Binding-site contacts:
Ligand atom C6 contacts residue PRO419 of chain 1.OA at 4.1 Å (hydrophobic).
Ligand atom N6 contacts residue SER631 of chain 1.OA at 4.2 Å.
Ligand atom C8 contacts residue HIS629 of chain 1.OA at 3.6 Å.
Ligand atom C4 contacts residue PRO419 of chain 1.OA at 4.4 Å (hydrophobic).
Ligand atom C5 contacts residue PRO630 of chain 1.OA at 4.1 Å (hydrophobic).
Ligand atom N6 contacts residue GLY638 of chain 1.OA at 3.0 Å (h-bond).
Ligand atom N9 contacts residue PRO630 of chain 1.OA at 4.0 Å.
Ligand atom N9 contacts residue HIS629 of chain 1.OA at 4.3 Å.
Ligand atom C2 contacts residue PRO630 of chain 1.OA at 3.5 Å (hydrophobic).
Ligand atom N1 contacts residue PRO630 of chain 1.OA at 4.0 Å.
Ligand atom N1 contacts residue GLY638 of chain 1.OA at 3.5 Å (h-bond).
Ligand atom C4 contacts residue PRO630 of chain 1.OA at 3.6 Å (hydrophobic).
Ligand atom O1P contacts residue LYS640 of chain 1.OA at 4.4 Å.
Ligand atom N7 contacts residue PRO419 of chain 1.OA at 4.0 Å.
Ligand atom C6 contacts residue VAL418 of chain 1.OA at 4.0 Å (hydrophobic).
Ligand atom C5 contacts residue PRO419 of chain 1.OA at 4.0 Å (hydrophobic).
Ligand atom P contacts residue HIS627 of chain 1.OA at 4.0 Å.
Ligand atom N3 contacts residue PRO630 of chain 1.OA at 3.3 Å.
Ligand atom O4' contacts residue PRO630 of chain 1.OA at 3.4 Å.
Ligand atom N7 contacts residue HIS629 of chain 1.OA at 4.3 Å.
Ligand atom C6 contacts residue GLY638 of chain 1.OA at 3.9 Å.
Ligand atom C8 contacts residue SER631 of chain 1.OA at 3.8 Å.
Ligand atom N1 contacts residue VAL418 of chain 1.OA at 4.1 Å.
Ligand atom O4' contacts residue HIS629 of chain 1.OA at 4.2 Å.
Ligand atom P contacts residue PRO630 of chain 1.OA at 4.5 Å.
Ligand atom O1P contacts residue PRO630 of chain 1.OA at 4.3 Å.
Ligand atom N1 contacts residue PRO419 of chain 1.OA at 4.4 Å.
Ligand atom C6 contacts residue SER631 of chain 1.OA at 4.3 Å.
Ligand atom C4 contacts residue SER631 of chain 1.OA at 4.4 Å.
Ligand atom C2' contacts residue HIS629 of chain 1.OA at 4.5 Å.
Ligand atom N7 contacts residue SER631 of chain 1.OA at 3.3 Å.
Ligand atom N6 contacts residue PHE637 of chain 1.OA at 4.0 Å.
Ligand atom C1' contacts residue PRO630 of chain 1.OA at 4.0 Å (hydrophobic).
Ligand atom C8 contacts residue PRO419 of chain 1.OA at 4.4 Å (hydrophobic).
Ligand atom C6 contacts residue PRO630 of chain 1.OA at 4.3 Å (hydrophobic).
Ligand atom O5' contacts residue PRO630 of chain 1.OA at 3.9 Å.
Ligand atom C1' contacts residue HIS629 of chain 1.OA at 3.8 Å.
Ligand atom C5 contacts residue SER631 of chain 1.OA at 3.9 Å.
Ligand atom N6 contacts residue VAL418 of chain 1.OA at 3.5 Å.
Ligand atom N6 contacts residue PRO419 of chain 1.OA at 4.5 Å.

Sequence of chain 1.OA:
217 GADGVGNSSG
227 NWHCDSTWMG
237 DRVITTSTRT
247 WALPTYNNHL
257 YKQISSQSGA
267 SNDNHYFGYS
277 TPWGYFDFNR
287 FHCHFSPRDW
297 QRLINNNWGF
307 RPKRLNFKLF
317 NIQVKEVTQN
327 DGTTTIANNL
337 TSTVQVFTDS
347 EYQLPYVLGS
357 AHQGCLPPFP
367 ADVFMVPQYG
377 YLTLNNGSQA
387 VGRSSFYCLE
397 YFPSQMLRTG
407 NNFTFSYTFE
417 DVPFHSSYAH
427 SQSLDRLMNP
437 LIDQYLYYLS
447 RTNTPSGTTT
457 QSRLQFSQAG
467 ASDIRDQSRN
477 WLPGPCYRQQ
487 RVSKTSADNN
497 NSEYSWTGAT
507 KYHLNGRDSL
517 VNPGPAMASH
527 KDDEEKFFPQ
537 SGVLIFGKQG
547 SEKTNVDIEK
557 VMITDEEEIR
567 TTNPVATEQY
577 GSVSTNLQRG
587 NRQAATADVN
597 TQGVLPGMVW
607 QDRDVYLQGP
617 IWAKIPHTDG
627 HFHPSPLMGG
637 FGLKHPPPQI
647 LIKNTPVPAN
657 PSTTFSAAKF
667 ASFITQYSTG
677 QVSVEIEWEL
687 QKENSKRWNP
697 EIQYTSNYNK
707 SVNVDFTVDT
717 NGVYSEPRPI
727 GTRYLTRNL

This small molecule binds to this protein.
Small molecule (SMILES): Nc1ncnc2c1ncn2[C@H]1C[C@H](O)[C@@H](COP(=O)(O)O)O1